Binding-site contacts:
Ligand atom F2 contacts residue MET143 of chain 49.A at 3.3 Å.
Ligand atom C5B contacts residue ILE98 of chain 49.A at 3.5 Å (hydrophobic).
Ligand atom C3A contacts residue LEU217 of chain 49.A at 3.6 Å (hydrophobic).
Ligand atom F2 contacts residue ALA166 of chain 49.A at 3.5 Å.
Ligand atom CM4 contacts residue PHE179 of chain 49.A at 3.5 Å (hydrophobic).
Ligand atom CM6 contacts residue LEU184 of chain 49.A at 3.4 Å (hydrophobic).
Ligand atom C4 contacts residue TYR190 of chain 49.A at 3.6 Å (hydrophobic).
Ligand atom CM3 contacts residue ASN212 of chain 49.A at 3.4 Å.
Ligand atom N1A contacts residue PHE179 of chain 49.A at 3.6 Å.
Ligand atom F1 contacts residue TYR144 of chain 49.A at 3.3 Å.
Ligand atom C6B contacts residue ILE98 of chain 49.A at 3.7 Å (hydrophobic).
Ligand atom C5B contacts residue LEU181 of chain 49.A at 3.5 Å (hydrophobic).
Ligand atom CM4 contacts residue TYR144 of chain 49.A at 3.8 Å (hydrophobic).
Ligand atom O1A contacts residue PHE179 of chain 49.A at 3.3 Å.
Ligand atom C2B contacts residue ILE98 of chain 49.A at 3.7 Å (hydrophobic).
Ligand atom N2 contacts residue MET214 of chain 49.A at 3.8 Å.
Ligand atom CM2 contacts residue ILE77 of chain 49.A at 3.1 Å (hydrophobic).
Ligand atom C6B contacts residue LEU181 of chain 49.A at 3.3 Å (hydrophobic).
Ligand atom N1A contacts residue LEU217 of chain 49.A at 3.3 Å.
Ligand atom F3 contacts residue TYR142 of chain 49.A at 3.8 Å.
Ligand atom C3A contacts residue PHE179 of chain 49.A at 3.1 Å (hydrophobic).
Ligand atom O1 contacts residue MET214 of chain 49.A at 3.5 Å (h-bond).
Ligand atom CM2 contacts residue ILE122 of chain 49.A at 3.8 Å (hydrophobic).
Ligand atom N1A contacts residue MET124 of chain 49.A at 3.5 Å.
Ligand atom C4 contacts residue LEU100 of chain 49.A at 3.7 Å (hydrophobic).
Ligand atom F1 contacts residue ALA166 of chain 49.A at 3.6 Å.
Ligand atom O1A contacts residue MET124 of chain 49.A at 3.2 Å.
Ligand atom C4B contacts residue ILE98 of chain 49.A at 3.8 Å (hydrophobic).
Ligand atom CM6 contacts residue LEU181 of chain 49.A at 3.5 Å (hydrophobic).
Ligand atom F2 contacts residue TYR142 of chain 49.A at 2.8 Å.
Ligand atom C2A contacts residue PHE179 of chain 49.A at 3.6 Å (hydrophobic).
Ligand atom O1B contacts residue ILE98 of chain 49.A at 3.3 Å.
Ligand atom N3A contacts residue PHE179 of chain 49.A at 3.4 Å.
Ligand atom F3 contacts residue VAL168 of chain 49.A at 3.0 Å.
Ligand atom F2 contacts residue TYR144 of chain 49.A at 3.0 Å.
Ligand atom F3 contacts residue PHE179 of chain 49.A at 3.0 Å.
Ligand atom C1B contacts residue ILE98 of chain 49.A at 3.4 Å (hydrophobic).
Ligand atom N3A contacts residue TYR144 of chain 49.A at 3.5 Å.
Ligand atom O1A contacts residue LEU217 of chain 49.A at 3.0 Å.
Ligand atom F1 contacts residue PHE179 of chain 49.A at 3.8 Å.

Sequence of chain 49.A:
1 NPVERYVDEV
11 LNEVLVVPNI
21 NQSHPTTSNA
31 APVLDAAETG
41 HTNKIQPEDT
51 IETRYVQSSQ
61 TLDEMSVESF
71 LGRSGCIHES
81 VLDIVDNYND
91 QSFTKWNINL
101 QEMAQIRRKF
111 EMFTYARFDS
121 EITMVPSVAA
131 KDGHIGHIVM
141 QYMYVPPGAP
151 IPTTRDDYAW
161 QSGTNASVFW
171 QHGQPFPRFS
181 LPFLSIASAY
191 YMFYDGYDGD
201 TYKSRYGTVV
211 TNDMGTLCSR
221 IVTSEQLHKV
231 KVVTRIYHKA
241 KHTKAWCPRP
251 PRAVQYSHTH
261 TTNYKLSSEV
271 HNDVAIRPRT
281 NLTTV

This protein binds this small molecule.
Small molecule (SMILES): Cc1cc(CCCOc2c(C)cc(-c3noc(C(F)(F)F)n3)cc2C)on1